Sequence of chain 1.B:
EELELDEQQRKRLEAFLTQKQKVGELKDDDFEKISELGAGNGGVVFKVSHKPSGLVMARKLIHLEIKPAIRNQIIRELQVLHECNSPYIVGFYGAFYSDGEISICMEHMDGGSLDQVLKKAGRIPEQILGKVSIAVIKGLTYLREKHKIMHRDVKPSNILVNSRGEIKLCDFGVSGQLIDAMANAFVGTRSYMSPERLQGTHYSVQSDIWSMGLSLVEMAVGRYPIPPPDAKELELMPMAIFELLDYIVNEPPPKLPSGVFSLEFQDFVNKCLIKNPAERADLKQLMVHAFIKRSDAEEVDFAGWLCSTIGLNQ

This protein binds this small molecule.
Small molecule (SMILES): Nc1ncnc2c1ncn2[C@@H]1O[C@H](COP(=O)(O)OP(=O)(O)OP(O)(O)=S)[C@@H](O)[C@H]1O

Binding-site contacts:
Ligand atom PA contacts residue LCJ1 of chain 1.K at 3.2 Å.
Ligand atom O3A contacts residue LCJ1 of chain 1.K at 3.1 Å (h-bond).
Ligand atom O1B contacts residue SER216 of chain 1.B at 3.2 Å.
Ligand atom O2A contacts residue LCJ1 of chain 1.K at 2.2 Å (h-bond).
Ligand atom PB contacts residue MG1 of chain 1.J at 2.8 Å.
Ligand atom C1' contacts residue LEU96 of chain 1.B at 3.2 Å (hydrophobic).
Ligand atom O4' contacts residue LEU96 of chain 1.B at 3.2 Å (h-bond).
Ligand atom PA contacts residue MG1 of chain 1.J at 2.4 Å.
Ligand atom C5 contacts residue LEU219 of chain 1.B at 2.8 Å (hydrophobic).
Ligand atom N1 contacts residue LEU219 of chain 1.B at 2.7 Å.
Ligand atom O2G contacts residue SER216 of chain 1.B at 2.5 Å (h-bond).
Ligand atom O2G contacts residue LYS214 of chain 1.B at 3.3 Å.
Ligand atom O3B contacts residue MG1 of chain 1.J at 2.0 Å.
Ligand atom N1 contacts residue MET168 of chain 1.B at 3.3 Å.
Ligand atom O2G contacts residue ASN217 of chain 1.B at 2.6 Å (h-bond).
Ligand atom PB contacts residue LCJ1 of chain 1.K at 3.2 Å.
Ligand atom O1A contacts residue MG1 of chain 1.J at 2.4 Å.
Ligand atom O2A contacts residue LYS119 of chain 1.B at 2.6 Å (salt-bridge).
Ligand atom O2B contacts residue GLY99 of chain 1.B at 3.2 Å.
Ligand atom C2 contacts residue MET168 of chain 1.B at 3.2 Å (hydrophobic).
Ligand atom O2A contacts residue MG1 of chain 1.J at 2.0 Å.
Ligand atom O1B contacts residue MG1 of chain 1.J at 3.1 Å.
Ligand atom C6 contacts residue LEU219 of chain 1.B at 1.9 Å (hydrophobic).
Ligand atom O3B contacts residue LCJ1 of chain 1.K at 2.2 Å (h-bond).
Ligand atom PG contacts residue LYS214 of chain 1.B at 3.2 Å.
Ligand atom PG contacts residue LCJ1 of chain 1.K at 3.3 Å.
Ligand atom O3A contacts residue GLY99 of chain 1.B at 3.3 Å.
Ligand atom S1G contacts residue ASN100 of chain 1.B at 3.3 Å (h-bond).
Ligand atom O3G contacts residue MG1 of chain 1.J at 3.1 Å.
Ligand atom O3B contacts residue ASN100 of chain 1.B at 3.0 Å (h-bond).
Ligand atom O3G contacts residue LYS214 of chain 1.B at 2.7 Å (salt-bridge).
Ligand atom PG contacts residue ASN100 of chain 1.B at 3.1 Å.
Ligand atom N6 contacts residue LEU219 of chain 1.B at 1.4 Å.
Ligand atom O2G contacts residue MG1 of chain 1.J at 2.2 Å.
Ligand atom O3A contacts residue MG1 of chain 1.J at 2.9 Å.
Ligand atom O2' contacts residue GLN175 of chain 1.B at 2.4 Å (h-bond).
Ligand atom PG contacts residue MG1 of chain 1.J at 2.4 Å.
Ligand atom O3G contacts residue ASN100 of chain 1.B at 2.8 Å (h-bond).
Ligand atom O2' contacts residue LEU96 of chain 1.B at 3.0 Å (h-bond).
Ligand atom S1G contacts residue LYS214 of chain 1.B at 3.0 Å (salt-bridge).